Sequence of chain 1.A:
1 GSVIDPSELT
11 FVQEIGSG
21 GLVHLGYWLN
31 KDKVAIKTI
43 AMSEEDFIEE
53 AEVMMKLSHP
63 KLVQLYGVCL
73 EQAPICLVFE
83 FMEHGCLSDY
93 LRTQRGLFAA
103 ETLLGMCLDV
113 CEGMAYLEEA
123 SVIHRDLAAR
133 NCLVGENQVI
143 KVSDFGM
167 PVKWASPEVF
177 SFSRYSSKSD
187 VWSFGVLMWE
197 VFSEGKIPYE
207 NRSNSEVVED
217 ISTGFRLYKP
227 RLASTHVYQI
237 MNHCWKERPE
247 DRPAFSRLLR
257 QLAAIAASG

This small molecule binds to this protein.
Small molecule (SMILES): CN(C)Cc1ccc([C@H]2C[C@@H]2C(=O)Nc2nc3ccc(-c4cn[nH]c4)cc3s2)cc1

Binding-site contacts:
Ligand atom C25 contacts residue LEU135 of chain 1.A at 3.8 Å (hydrophobic).
Ligand atom C9 contacts residue PHE83 of chain 1.A at 3.8 Å (hydrophobic).
Ligand atom S27 contacts residue ILE15 of chain 1.A at 3.8 Å.
Ligand atom C23 contacts residue LEU135 of chain 1.A at 3.5 Å (hydrophobic).
Ligand atom C21 contacts residue ALA35 of chain 1.A at 3.4 Å (hydrophobic).
Ligand atom N20 contacts residue ALA35 of chain 1.A at 3.9 Å.
Ligand atom C24 contacts residue LEU135 of chain 1.A at 3.8 Å (hydrophobic).
Ligand atom C29 contacts residue PHE81 of chain 1.A at 3.7 Å (hydrophobic).
Ligand atom N32 contacts residue LYS37 of chain 1.A at 2.7 Å.
Ligand atom C23 contacts residue ALA35 of chain 1.A at 3.8 Å (hydrophobic).
Ligand atom O17 contacts residue GLY87 of chain 1.A at 3.4 Å.
Ligand atom C29 contacts residue SER145 of chain 1.A at 3.1 Å.
Ligand atom C16 contacts residue PHE83 of chain 1.A at 3.8 Å (hydrophobic).
Ligand atom N30 contacts residue PHE81 of chain 1.A at 3.4 Å.
Ligand atom N18 contacts residue MET84 of chain 1.A at 2.7 Å (h-bond).
Ligand atom C26 contacts residue LEU135 of chain 1.A at 3.6 Å (hydrophobic).
Ligand atom O17 contacts residue ILE15 of chain 1.A at 3.6 Å.
Ligand atom C23 contacts residue PHE81 of chain 1.A at 3.7 Å (hydrophobic).
Ligand atom N30 contacts residue SER145 of chain 1.A at 3.2 Å (h-bond).
Ligand atom C16 contacts residue GLY87 of chain 1.A at 3.3 Å.
Ligand atom C16 contacts residue MET84 of chain 1.A at 3.5 Å (hydrophobic).
Ligand atom N20 contacts residue MET84 of chain 1.A at 3.0 Å (h-bond).
Ligand atom C22 contacts residue ALA35 of chain 1.A at 3.4 Å (hydrophobic).
Ligand atom C33 contacts residue LYS37 of chain 1.A at 3.7 Å.
Ligand atom C10 contacts residue GLU85 of chain 1.A at 3.6 Å.
Ligand atom N18 contacts residue GLY87 of chain 1.A at 3.5 Å.
Ligand atom C19 contacts residue MET84 of chain 1.A at 3.5 Å (hydrophobic).
Ligand atom C19 contacts residue GLY87 of chain 1.A at 3.9 Å.
Ligand atom C9 contacts residue GLU85 of chain 1.A at 3.2 Å.
Ligand atom C22 contacts residue GLU82 of chain 1.A at 3.2 Å.
Ligand atom C13 contacts residue GLY87 of chain 1.A at 3.9 Å.
Ligand atom C14 contacts residue MET84 of chain 1.A at 3.6 Å (hydrophobic).
Ligand atom N32 contacts residue ASP146 of chain 1.A at 3.8 Å.
Ligand atom C26 contacts residue ALA35 of chain 1.A at 3.6 Å (hydrophobic).
Ligand atom C22 contacts residue LEU135 of chain 1.A at 3.7 Å (hydrophobic).
Ligand atom N30 contacts residue ASP146 of chain 1.A at 3.5 Å (salt-bridge).
Ligand atom N18 contacts residue PHE83 of chain 1.A at 3.3 Å.
Ligand atom C14 contacts residue GLY87 of chain 1.A at 3.7 Å.
Ligand atom N30 contacts residue LYS37 of chain 1.A at 3.4 Å (salt-bridge).
Ligand atom C14 contacts residue PHE83 of chain 1.A at 3.8 Å (hydrophobic).